Binding-site contacts:
Ligand atom C1 contacts residue ASN128 of chain 1.B at 1.4 Å.
Ligand atom C7 contacts residue ASN128 of chain 1.B at 3.0 Å.
Ligand atom C1 contacts residue GLN172 of chain 1.B at 3.8 Å.
Ligand atom C8 contacts residue GLN172 of chain 1.B at 3.3 Å.
Ligand atom C8 contacts residue VAL155 of chain 1.B at 3.5 Å (hydrophobic).
Ligand atom O5 contacts residue GLN172 of chain 1.B at 3.1 Å.
Ligand atom C4 contacts residue GLN172 of chain 1.B at 3.8 Å.
Ligand atom O7 contacts residue ASN128 of chain 1.B at 3.9 Å.
Ligand atom C3 contacts residue GLN172 of chain 1.B at 4.5 Å.
Ligand atom C5 contacts residue GLN172 of chain 1.B at 3.6 Å.
Ligand atom C6 contacts residue GLN172 of chain 1.B at 3.2 Å.
Ligand atom O5 contacts residue ASN128 of chain 1.B at 2.5 Å (h-bond).
Ligand atom C6 contacts residue VAL155 of chain 1.B at 4.1 Å (hydrophobic).
Ligand atom C2 contacts residue ASN128 of chain 1.B at 2.3 Å.
Ligand atom C5 contacts residue ASN128 of chain 1.B at 3.7 Å.
Ligand atom C7 contacts residue GLN172 of chain 1.B at 4.4 Å.
Ligand atom C2 contacts residue GLN172 of chain 1.B at 3.6 Å.
Ligand atom C4 contacts residue ASN128 of chain 1.B at 4.2 Å.
Ligand atom N2 contacts residue ASN128 of chain 1.B at 2.6 Å (h-bond).
Ligand atom N2 contacts residue GLN172 of chain 1.B at 4.5 Å.
Ligand atom C5 contacts residue LEU174 of chain 1.B at 3.7 Å (hydrophobic).
Ligand atom O5 contacts residue LEU173 of chain 1.B at 4.4 Å.
Ligand atom C3 contacts residue ASN128 of chain 1.B at 3.7 Å.
Ligand atom O5 contacts residue LEU174 of chain 1.B at 3.9 Å.
Ligand atom C6 contacts residue LEU174 of chain 1.B at 3.5 Å (hydrophobic).
Ligand atom O6 contacts residue GLN172 of chain 1.B at 2.5 Å (h-bond).
Ligand atom C8 contacts residue ASN128 of chain 1.B at 3.2 Å.

Sequence of chain 1.B:
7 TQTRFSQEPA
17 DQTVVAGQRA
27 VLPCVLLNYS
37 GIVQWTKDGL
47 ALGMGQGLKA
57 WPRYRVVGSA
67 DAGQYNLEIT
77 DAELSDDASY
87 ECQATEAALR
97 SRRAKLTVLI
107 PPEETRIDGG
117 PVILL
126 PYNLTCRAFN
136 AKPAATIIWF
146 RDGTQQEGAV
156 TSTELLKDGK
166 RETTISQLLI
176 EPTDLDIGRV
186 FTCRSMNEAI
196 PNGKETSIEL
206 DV

The protein below binds the small molecule below.
Small molecule (SMILES): CC(=O)N[C@H]1[C@H](O[C@H]2[C@H](O)[C@@H](NC(C)=O)CO[C@@H]2CO)O[C@H](CO)[C@@H](O)[C@@H]1O